Binding-site contacts:
Ligand atom C16 contacts residue THR139 of chain 1.F at 3.6 Å.
Ligand atom S1 contacts residue ILE152 of chain 1.F at 3.4 Å.
Ligand atom C5 contacts residue TRP150 of chain 1.F at 3.0 Å (hydrophobic).
Ligand atom C1 contacts residue ILE13 of chain 1.F at 3.5 Å (hydrophobic).
Ligand atom C15 contacts residue GLU145 of chain 1.F at 3.3 Å.
Ligand atom C10 contacts residue ILE10 of chain 1.F at 3.9 Å (hydrophobic).
Ligand atom C8 contacts residue ILE13 of chain 1.F at 3.5 Å (hydrophobic).
Ligand atom C6 contacts residue PHE116 of chain 1.F at 3.3 Å (hydrophobic).
Ligand atom C16 contacts residue GLU140 of chain 1.F at 4.0 Å.
Ligand atom C3 contacts residue ILE152 of chain 1.F at 4.0 Å (hydrophobic).
Ligand atom CL1 contacts residue VAL137 of chain 1.F at 3.4 Å.
Ligand atom N1 contacts residue ILE13 of chain 1.F at 3.8 Å.
Ligand atom C9 contacts residue ILE13 of chain 1.F at 3.9 Å (hydrophobic).
Ligand atom C14 contacts residue ASP148 of chain 1.F at 3.4 Å.
Ligand atom C15 contacts residue ASN141 of chain 1.F at 3.8 Å.
Ligand atom C10 contacts residue THR139 of chain 1.F at 3.9 Å.
Ligand atom C16 contacts residue ASN141 of chain 1.F at 3.2 Å.
Ligand atom C7 contacts residue ILE13 of chain 1.F at 4.0 Å (hydrophobic).
Ligand atom C17 contacts residue ILE13 of chain 1.F at 2.8 Å (hydrophobic).
Ligand atom C9 contacts residue ILE10 of chain 1.F at 3.9 Å (hydrophobic).
Ligand atom C15 contacts residue ASP148 of chain 1.F at 3.5 Å.
Ligand atom C6 contacts residue ILE13 of chain 1.F at 3.9 Å (hydrophobic).
Ligand atom C16 contacts residue ILE152 of chain 1.F at 3.6 Å (hydrophobic).
Ligand atom C3 contacts residue ILE13 of chain 1.F at 3.6 Å (hydrophobic).
Ligand atom C7 contacts residue TRP150 of chain 1.F at 3.9 Å (hydrophobic).
Ligand atom CL1 contacts residue THR139 of chain 1.F at 3.6 Å.
Ligand atom C6 contacts residue TRP150 of chain 1.F at 3.2 Å (hydrophobic).
Ligand atom N2 contacts residue GLU145 of chain 1.F at 3.8 Å.
Ligand atom CL1 contacts residue ILE10 of chain 1.F at 3.1 Å.
Ligand atom C15 contacts residue TRP150 of chain 1.F at 3.1 Å (hydrophobic).
Ligand atom C7 contacts residue PHE116 of chain 1.F at 3.3 Å (hydrophobic).
Ligand atom C5 contacts residue ILE13 of chain 1.F at 3.5 Å (hydrophobic).
Ligand atom C9 contacts residue VAL137 of chain 1.F at 3.2 Å (hydrophobic).
Ligand atom C2 contacts residue ILE13 of chain 1.F at 3.9 Å (hydrophobic).
Ligand atom C4 contacts residue ILE13 of chain 1.F at 4.0 Å (hydrophobic).
Ligand atom N2 contacts residue GLU140 of chain 1.F at 3.9 Å.
Ligand atom N2 contacts residue ASN141 of chain 1.F at 3.9 Å.
Ligand atom N2 contacts residue ASP148 of chain 1.F at 3.8 Å.
Ligand atom C17 contacts residue TRP150 of chain 1.F at 3.8 Å (hydrophobic).
Ligand atom C10 contacts residue VAL137 of chain 1.F at 3.7 Å (hydrophobic).

Sequence of chain 1.F:
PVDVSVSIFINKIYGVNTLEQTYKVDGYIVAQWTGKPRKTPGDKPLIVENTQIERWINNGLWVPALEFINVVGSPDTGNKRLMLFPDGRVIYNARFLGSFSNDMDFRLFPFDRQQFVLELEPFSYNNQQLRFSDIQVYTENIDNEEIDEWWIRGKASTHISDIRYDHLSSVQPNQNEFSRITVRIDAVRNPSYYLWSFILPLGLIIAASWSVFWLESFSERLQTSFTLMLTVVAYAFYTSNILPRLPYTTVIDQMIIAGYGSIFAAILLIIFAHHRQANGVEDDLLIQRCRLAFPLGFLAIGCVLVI

The protein below binds the small molecule below.
Small molecule (SMILES): CN(C)CCCN1c2ccccc2Sc2ccc(Cl)cc21